Binding-site contacts:
Ligand atom C23 contacts residue THR24 of chain 1.A at 3.1 Å.
Ligand atom C18 contacts residue PHE38 of chain 1.A at 4.2 Å (hydrophobic).
Ligand atom C23 contacts residue ARG26 of chain 1.A at 3.9 Å.
Ligand atom C16 contacts residue ALA39 of chain 1.A at 3.7 Å (hydrophobic).
Ligand atom C7B contacts residue GLY97 of chain 1.A at 3.7 Å.
Ligand atom C14 contacts residue PHE38 of chain 1.A at 4.3 Å (hydrophobic).
Ligand atom C21 contacts residue ARG26 of chain 1.A at 4.1 Å.
Ligand atom O3B contacts residue SER98 of chain 1.A at 4.2 Å.
Ligand atom C16 contacts residue ARG40 of chain 1.A at 3.8 Å.
Ligand atom C15 contacts residue THR24 of chain 1.A at 3.9 Å.
Ligand atom O13 contacts residue THR24 of chain 1.A at 2.8 Å (h-bond).
Ligand atom O12 contacts residue ARG40 of chain 1.A at 4.3 Å.
Ligand atom C14 contacts residue ARG40 of chain 1.A at 4.1 Å.
Ligand atom C14 contacts residue THR24 of chain 1.A at 4.3 Å.
Ligand atom C15 contacts residue ALA39 of chain 1.A at 3.7 Å (hydrophobic).
Ligand atom C17 contacts residue PHE38 of chain 1.A at 3.8 Å (hydrophobic).
Ligand atom C22 contacts residue ARG26 of chain 1.A at 4.4 Å.
Ligand atom C23 contacts residue PHE38 of chain 1.A at 3.9 Å (hydrophobic).
Ligand atom C16 contacts residue PHE38 of chain 1.A at 4.2 Å (hydrophobic).
Ligand atom O14 contacts residue PHE38 of chain 1.A at 3.7 Å.
Ligand atom C16 contacts residue ASP46 of chain 1.A at 3.5 Å.
Ligand atom C13 contacts residue THR24 of chain 1.A at 3.5 Å.
Ligand atom C7A contacts residue HIS112 of chain 1.A at 4.0 Å.
Ligand atom C17 contacts residue LEU94 of chain 1.A at 3.9 Å (hydrophobic).
Ligand atom C8B contacts residue GLY97 of chain 1.A at 3.8 Å.
Ligand atom O13 contacts residue ARG40 of chain 1.A at 4.4 Å.
Ligand atom O1 contacts residue ARG40 of chain 1.A at 3.5 Å (salt-bridge).
Ligand atom C7B contacts residue SER98 of chain 1.A at 3.7 Å.
Ligand atom C1 contacts residue PHE38 of chain 1.A at 4.3 Å (hydrophobic).
Ligand atom C8B contacts residue SER98 of chain 1.A at 4.0 Å.
Ligand atom C2 contacts residue PHE38 of chain 1.A at 3.8 Å (hydrophobic).
Ligand atom C8B contacts residue PRO99 of chain 1.A at 4.3 Å (hydrophobic).
Ligand atom C15 contacts residue ARG40 of chain 1.A at 4.0 Å.
Ligand atom C15 contacts residue PHE38 of chain 1.A at 3.8 Å (hydrophobic).

Sequence of chain 1.A:
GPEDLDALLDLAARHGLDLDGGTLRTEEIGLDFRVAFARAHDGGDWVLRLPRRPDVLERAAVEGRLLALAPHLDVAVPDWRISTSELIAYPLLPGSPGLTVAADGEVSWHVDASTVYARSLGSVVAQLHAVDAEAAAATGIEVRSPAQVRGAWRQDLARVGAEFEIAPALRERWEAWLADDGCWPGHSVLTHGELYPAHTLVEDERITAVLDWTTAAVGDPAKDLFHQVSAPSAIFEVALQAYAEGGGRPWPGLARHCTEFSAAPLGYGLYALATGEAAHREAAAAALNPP

This small molecule binds to this protein.
Small molecule (SMILES): CC[C@H]1OC(=O)[C@H](C)[C@@H](O[C@H]2C[C@@](C)(OC)[C@@H](O)[C@H](C)O2)[C@H](C)[C@@H](O[C@@H]2O[C@H](C)C[C@H](N(C)C)[C@H]2O)[C@](C)(O)C[C@@H](C)CN(C)[C@H](C)[C@@H](O)[C@]1(C)O